Sequence of chain 10.C:
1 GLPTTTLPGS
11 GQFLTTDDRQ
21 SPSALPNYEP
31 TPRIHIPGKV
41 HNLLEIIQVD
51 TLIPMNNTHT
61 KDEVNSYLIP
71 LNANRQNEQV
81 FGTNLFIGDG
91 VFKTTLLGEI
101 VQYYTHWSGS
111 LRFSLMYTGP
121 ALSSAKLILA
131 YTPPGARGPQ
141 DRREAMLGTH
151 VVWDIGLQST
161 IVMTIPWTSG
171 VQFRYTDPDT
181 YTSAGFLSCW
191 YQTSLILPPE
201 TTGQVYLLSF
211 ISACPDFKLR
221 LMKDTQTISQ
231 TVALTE

The protein below binds the small molecule below.
Small molecule (SMILES): Cc1cc(CCCCCOc2ccc(C3=NCCO3)cc2)on1

Sequence of chain 10.A:
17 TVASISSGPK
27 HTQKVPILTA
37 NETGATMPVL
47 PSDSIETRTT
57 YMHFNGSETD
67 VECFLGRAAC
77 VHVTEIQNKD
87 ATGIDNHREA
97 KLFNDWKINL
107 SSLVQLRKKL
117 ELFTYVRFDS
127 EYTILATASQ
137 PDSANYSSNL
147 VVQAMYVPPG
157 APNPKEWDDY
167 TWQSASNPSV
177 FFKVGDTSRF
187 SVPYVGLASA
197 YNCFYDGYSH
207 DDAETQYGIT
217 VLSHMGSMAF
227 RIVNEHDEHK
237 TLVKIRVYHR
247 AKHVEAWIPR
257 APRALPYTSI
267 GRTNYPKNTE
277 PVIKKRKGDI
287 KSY

Binding-site contacts:
Ligand atom O1B contacts residue ILE104 of chain 10.A at 3.9 Å.
Ligand atom C5A contacts residue ALA150 of chain 10.A at 3.6 Å (hydrophobic).
Ligand atom O1A contacts residue PHE186 of chain 10.A at 3.0 Å.
Ligand atom C5 contacts residue LEU106 of chain 10.A at 3.8 Å (hydrophobic).
Ligand atom N3A contacts residue PHE186 of chain 10.A at 4.0 Å.
Ligand atom C4C contacts residue VAL188 of chain 10.A at 3.7 Å (hydrophobic).
Ligand atom C2A contacts residue PHE186 of chain 10.A at 3.3 Å (hydrophobic).
Ligand atom C5B contacts residue MET224 of chain 10.A at 3.9 Å (hydrophobic).
Ligand atom C1B contacts residue TYR128 of chain 10.A at 3.6 Å (hydrophobic).
Ligand atom N3A contacts residue PRO174 of chain 10.A at 3.7 Å.
Ligand atom C3B contacts residue VAL188 of chain 10.A at 3.8 Å (hydrophobic).
Ligand atom C5B contacts residue TYR128 of chain 10.A at 4.0 Å (hydrophobic).
Ligand atom C4 contacts residue LEU106 of chain 10.A at 3.9 Å (hydrophobic).
Ligand atom C1B contacts residue VAL188 of chain 10.A at 3.8 Å (hydrophobic).
Ligand atom C6B contacts residue ILE104 of chain 10.A at 3.6 Å (hydrophobic).
Ligand atom O1B contacts residue TYR128 of chain 10.A at 3.4 Å (h-bond).
Ligand atom C4A contacts residue PRO174 of chain 10.A at 3.1 Å (hydrophobic).
Ligand atom N3A contacts residue TYR152 of chain 10.A at 3.5 Å.
Ligand atom C2C contacts residue TYR197 of chain 10.A at 3.7 Å (hydrophobic).
Ligand atom C5A contacts residue PHE186 of chain 10.A at 3.5 Å (hydrophobic).
Ligand atom N3A contacts residue ALA24 of chain 10.C at 3.8 Å.
Ligand atom C2B contacts residue VAL188 of chain 10.A at 3.5 Å (hydrophobic).
Ligand atom C4C contacts residue VAL191 of chain 10.A at 3.0 Å (hydrophobic).
Ligand atom C5B contacts residue PHE186 of chain 10.A at 3.9 Å (hydrophobic).
Ligand atom C5A contacts residue VAL176 of chain 10.A at 3.6 Å (hydrophobic).
Ligand atom C6B contacts residue TYR128 of chain 10.A at 3.3 Å (hydrophobic).
Ligand atom C3B contacts residue TYR152 of chain 10.A at 3.7 Å (hydrophobic).
Ligand atom C5C contacts residue VAL191 of chain 10.A at 3.8 Å (hydrophobic).
Ligand atom C3C contacts residue TYR128 of chain 10.A at 3.4 Å (hydrophobic).
Ligand atom O1 contacts residue LEU106 of chain 10.A at 3.8 Å.
Ligand atom C4B contacts residue TYR152 of chain 10.A at 3.8 Å (hydrophobic).
Ligand atom O1 contacts residue MET221 of chain 10.A at 3.8 Å.
Ligand atom N2 contacts residue LEU106 of chain 10.A at 3.8 Å.
Ligand atom C2C contacts residue MET221 of chain 10.A at 3.8 Å (hydrophobic).
Ligand atom C1B contacts residue ILE104 of chain 10.A at 4.0 Å (hydrophobic).
Ligand atom C2A contacts residue TYR152 of chain 10.A at 3.6 Å (hydrophobic).
Ligand atom C1C contacts residue LEU106 of chain 10.A at 3.8 Å (hydrophobic).
Ligand atom C4B contacts residue PHE186 of chain 10.A at 3.6 Å (hydrophobic).
Ligand atom C4 contacts residue TYR197 of chain 10.A at 3.8 Å (hydrophobic).
Ligand atom C1C contacts residue TYR128 of chain 10.A at 3.7 Å (hydrophobic).